Sequence of chain 1.A:
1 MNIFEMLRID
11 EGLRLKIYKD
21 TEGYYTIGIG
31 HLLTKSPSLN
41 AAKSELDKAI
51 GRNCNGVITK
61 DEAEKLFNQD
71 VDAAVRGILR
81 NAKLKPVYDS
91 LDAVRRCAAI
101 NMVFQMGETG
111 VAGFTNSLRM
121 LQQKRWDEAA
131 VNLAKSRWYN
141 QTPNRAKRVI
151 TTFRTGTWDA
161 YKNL

Binding-site contacts:
Ligand atom C4 contacts residue TYR88 of chain 1.A at 3.8 Å (hydrophobic).
Ligand atom C4' contacts residue LEU121 of chain 1.A at 4.2 Å (hydrophobic).
Ligand atom C3 contacts residue LEU84 of chain 1.A at 4.0 Å (hydrophobic).
Ligand atom C3 contacts residue LEU118 of chain 1.A at 4.4 Å (hydrophobic).
Ligand atom C1' contacts residue VAL111 of chain 1.A at 4.5 Å (hydrophobic).
Ligand atom C2 contacts residue LEU84 of chain 1.A at 3.9 Å (hydrophobic).
Ligand atom C5 contacts residue LEU121 of chain 1.A at 4.0 Å (hydrophobic).
Ligand atom C2' contacts residue MET102 of chain 1.A at 4.3 Å (hydrophobic).
Ligand atom C2' contacts residue VAL111 of chain 1.A at 3.5 Å (hydrophobic).
Ligand atom C4' contacts residue PHE114 of chain 1.A at 4.0 Å (hydrophobic).
Ligand atom C4' contacts residue MET102 of chain 1.A at 3.9 Å (hydrophobic).
Ligand atom C3 contacts residue ALA99 of chain 1.A at 3.7 Å (hydrophobic).
Ligand atom C4' contacts residue LEU133 of chain 1.A at 3.7 Å (hydrophobic).
Ligand atom C1' contacts residue MET102 of chain 1.A at 3.9 Å (hydrophobic).
Ligand atom C3' contacts residue LEU118 of chain 1.A at 3.5 Å (hydrophobic).
Ligand atom C5 contacts residue ALA99 of chain 1.A at 3.8 Å (hydrophobic).
Ligand atom C2 contacts residue VAL103 of chain 1.A at 4.1 Å (hydrophobic).
Ligand atom C4 contacts residue VAL87 of chain 1.A at 3.8 Å (hydrophobic).
Ligand atom C6 contacts residue LEU121 of chain 1.A at 3.8 Å (hydrophobic).
Ligand atom C3' contacts residue VAL111 of chain 1.A at 4.3 Å (hydrophobic).
Ligand atom C2 contacts residue LEU118 of chain 1.A at 4.4 Å (hydrophobic).
Ligand atom C6 contacts residue ALA99 of chain 1.A at 3.8 Å (hydrophobic).
Ligand atom C3' contacts residue PHE114 of chain 1.A at 3.8 Å (hydrophobic).
Ligand atom C1' contacts residue ALA99 of chain 1.A at 4.0 Å (hydrophobic).
Ligand atom C1 contacts residue LEU118 of chain 1.A at 4.1 Å (hydrophobic).
Ligand atom C4 contacts residue ALA99 of chain 1.A at 3.8 Å (hydrophobic).
Ligand atom C4' contacts residue SER117 of chain 1.A at 4.4 Å.
Ligand atom C4' contacts residue LEU118 of chain 1.A at 4.3 Å (hydrophobic).
Ligand atom C1 contacts residue ALA99 of chain 1.A at 3.7 Å (hydrophobic).
Ligand atom C6 contacts residue LEU118 of chain 1.A at 3.7 Å (hydrophobic).
Ligand atom C5 contacts residue LEU118 of chain 1.A at 3.7 Å (hydrophobic).
Ligand atom C5 contacts residue LEU91 of chain 1.A at 4.0 Å (hydrophobic).
Ligand atom C2 contacts residue ALA99 of chain 1.A at 3.7 Å (hydrophobic).
Ligand atom C6 contacts residue PHE153 of chain 1.A at 3.9 Å (hydrophobic).
Ligand atom C5 contacts residue VAL87 of chain 1.A at 3.6 Å (hydrophobic).
Ligand atom C4 contacts residue LEU84 of chain 1.A at 4.0 Å (hydrophobic).
Ligand atom C4 contacts residue LEU91 of chain 1.A at 4.3 Å (hydrophobic).
Ligand atom C4 contacts residue LEU118 of chain 1.A at 4.0 Å (hydrophobic).
Ligand atom C3 contacts residue ILE78 of chain 1.A at 4.4 Å (hydrophobic).
Ligand atom C3 contacts residue TYR88 of chain 1.A at 4.4 Å (hydrophobic).

A small-molecule ligand and the protein it binds are described below.
Small molecule (SMILES): CCCCc1ccccc1